Sequence of chain 1.A:
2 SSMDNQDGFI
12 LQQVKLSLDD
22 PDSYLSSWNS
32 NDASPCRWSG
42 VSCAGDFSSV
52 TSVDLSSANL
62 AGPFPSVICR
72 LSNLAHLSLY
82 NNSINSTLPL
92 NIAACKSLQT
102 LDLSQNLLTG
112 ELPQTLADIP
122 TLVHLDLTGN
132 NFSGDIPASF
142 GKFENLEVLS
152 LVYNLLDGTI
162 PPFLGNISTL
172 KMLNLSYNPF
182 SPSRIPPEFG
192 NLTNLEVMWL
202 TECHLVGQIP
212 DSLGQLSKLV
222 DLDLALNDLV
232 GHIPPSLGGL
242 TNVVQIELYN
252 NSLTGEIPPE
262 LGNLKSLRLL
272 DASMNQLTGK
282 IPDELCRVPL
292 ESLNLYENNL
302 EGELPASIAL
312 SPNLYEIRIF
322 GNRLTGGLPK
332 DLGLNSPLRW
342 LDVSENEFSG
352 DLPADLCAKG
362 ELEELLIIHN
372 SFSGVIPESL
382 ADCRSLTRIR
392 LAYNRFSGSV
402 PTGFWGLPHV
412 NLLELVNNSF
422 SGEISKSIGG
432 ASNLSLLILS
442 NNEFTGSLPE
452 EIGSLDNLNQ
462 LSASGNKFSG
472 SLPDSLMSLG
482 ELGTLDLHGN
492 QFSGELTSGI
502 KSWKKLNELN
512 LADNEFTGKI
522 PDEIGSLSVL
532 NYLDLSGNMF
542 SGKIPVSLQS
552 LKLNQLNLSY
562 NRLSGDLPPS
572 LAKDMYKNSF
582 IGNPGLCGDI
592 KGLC

The protein below binds the small molecule below.
Small molecule (SMILES): CC(=O)N[C@H]1[C@H](O[C@H]2[C@H](O)[C@@H](NC(C)=O)CO[C@@H]2CO[C@@H]2O[C@@H](C)[C@@H](O)[C@@H](O)[C@@H]2O)O[C@H](CO)[C@@H](O)[C@@H]1O

Binding-site contacts:
Ligand atom C7 contacts residue ASN192 of chain 1.A at 3.2 Å.
Ligand atom C5 contacts residue ASN192 of chain 1.A at 3.6 Å.
Ligand atom C6 contacts residue GLN216 of chain 1.A at 3.8 Å.
Ligand atom C6 contacts residue GLN216 of chain 1.A at 4.0 Å.
Ligand atom C5 contacts residue GLN216 of chain 1.A at 4.2 Å.
Ligand atom C1 contacts residue ASN192 of chain 1.A at 1.4 Å.
Ligand atom N2 contacts residue ASN192 of chain 1.A at 2.9 Å (h-bond).
Ligand atom C2 contacts residue ASN192 of chain 1.A at 2.4 Å.
Ligand atom O5 contacts residue GLN216 of chain 1.A at 4.2 Å.
Ligand atom O7 contacts residue ASN192 of chain 1.A at 3.1 Å (h-bond).
Ligand atom C8 contacts residue GLU189 of chain 1.A at 4.4 Å.
Ligand atom C3 contacts residue ASN192 of chain 1.A at 3.8 Å.
Ligand atom C8 contacts residue ASN192 of chain 1.A at 4.4 Å.
Ligand atom C4 contacts residue ASN192 of chain 1.A at 4.1 Å.
Ligand atom O5 contacts residue ASN192 of chain 1.A at 2.3 Å (h-bond).